Binding-site contacts:
Ligand atom O2B contacts residue THR48 of chain 1.D at 3.1 Å (h-bond).
Ligand atom PB contacts residue MG1 of chain 1.Q at 3.1 Å.
Ligand atom O2B contacts residue MG1 of chain 1.Q at 1.9 Å.
Ligand atom C5 contacts residue TYR163 of chain 1.D at 3.8 Å (hydrophobic).
Ligand atom C2 contacts residue PRO4 of chain 1.D at 3.5 Å (hydrophobic).
Ligand atom N1 contacts residue PRO4 of chain 1.D at 3.5 Å.
Ligand atom O3A contacts residue LEU45 of chain 1.D at 3.6 Å (h-bond).
Ligand atom O1A contacts residue MG1 of chain 1.Q at 3.7 Å.
Ligand atom O3B contacts residue MG1 of chain 1.Q at 3.3 Å.
Ligand atom N6 contacts residue ILE11 of chain 1.D at 3.2 Å (h-bond).
Ligand atom O4' contacts residue PRO199 of chain 1.D at 3.8 Å.
Ligand atom O2A contacts residue ARG200 of chain 1.D at 3.1 Å (salt-bridge).
Ligand atom C6 contacts residue TYR163 of chain 1.D at 3.5 Å (hydrophobic).
Ligand atom PB contacts residue GLY44 of chain 1.D at 3.4 Å.
Ligand atom S1G contacts residue GLY44 of chain 1.D at 3.7 Å.
Ligand atom N9 contacts residue PRO199 of chain 1.D at 3.6 Å.
Ligand atom S1G contacts residue PRO43 of chain 1.D at 3.4 Å.
Ligand atom O3G contacts residue ARG200 of chain 1.D at 3.2 Å (salt-bridge).
Ligand atom O2G contacts residue MG1 of chain 1.Q at 1.9 Å.
Ligand atom O1B contacts residue GLY44 of chain 1.D at 2.9 Å (h-bond).
Ligand atom O3A contacts residue GLY44 of chain 1.D at 3.4 Å.
Ligand atom O3A contacts residue GLY46 of chain 1.D at 3.3 Å (h-bond).
Ligand atom PG contacts residue MG1 of chain 1.Q at 3.1 Å.
Ligand atom O1B contacts residue LEU45 of chain 1.D at 3.0 Å (h-bond).
Ligand atom O3B contacts residue GLY44 of chain 1.D at 3.0 Å (h-bond).
Ligand atom N7 contacts residue TYR163 of chain 1.D at 3.4 Å (h-bond).
Ligand atom PA contacts residue MG1 of chain 1.Q at 3.5 Å.
Ligand atom O1B contacts residue LYS47 of chain 1.D at 3.6 Å.
Ligand atom O3G contacts residue ARG153 of chain 1.C at 3.4 Å (salt-bridge).
Ligand atom O1A contacts residue THR49 of chain 1.D at 3.3 Å (h-bond).
Ligand atom O1A contacts residue GLY46 of chain 1.D at 3.4 Å.
Ligand atom O1B contacts residue GLY46 of chain 1.D at 3.5 Å (h-bond).
Ligand atom S1G contacts residue LYS47 of chain 1.D at 3.6 Å.
Ligand atom O3' contacts residue ARG3 of chain 1.D at 3.4 Å (salt-bridge).
Ligand atom O1A contacts residue THR48 of chain 1.D at 3.5 Å.
Ligand atom N6 contacts residue TYR163 of chain 1.D at 2.7 Å (h-bond).
Ligand atom O2A contacts residue MG1 of chain 1.Q at 2.5 Å.
Ligand atom N6 contacts residue TYR10 of chain 1.D at 3.6 Å.
Ligand atom O3B contacts residue ARG200 of chain 1.D at 3.2 Å (salt-bridge).
Ligand atom C8 contacts residue PRO199 of chain 1.D at 3.7 Å (hydrophobic).

Sequence of chain 1.D:
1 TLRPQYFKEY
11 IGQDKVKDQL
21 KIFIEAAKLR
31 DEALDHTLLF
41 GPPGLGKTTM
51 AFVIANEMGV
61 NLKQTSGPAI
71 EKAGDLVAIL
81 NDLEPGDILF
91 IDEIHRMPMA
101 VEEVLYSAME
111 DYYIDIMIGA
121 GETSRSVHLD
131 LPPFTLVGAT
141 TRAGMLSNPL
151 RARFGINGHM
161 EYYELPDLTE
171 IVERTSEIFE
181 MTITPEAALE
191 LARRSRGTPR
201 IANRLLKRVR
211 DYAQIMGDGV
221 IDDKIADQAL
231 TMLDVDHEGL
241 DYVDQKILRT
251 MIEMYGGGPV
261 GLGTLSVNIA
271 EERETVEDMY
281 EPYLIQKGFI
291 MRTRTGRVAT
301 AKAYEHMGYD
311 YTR

This small molecule binds to this protein.
Small molecule (SMILES): Nc1ncnc2c1ncn2[C@@H]1O[C@H](COP(=O)(O)OP(=O)(O)OP(O)(O)=S)[C@@H](O)[C@H]1O

Sequence of chain 1.C:
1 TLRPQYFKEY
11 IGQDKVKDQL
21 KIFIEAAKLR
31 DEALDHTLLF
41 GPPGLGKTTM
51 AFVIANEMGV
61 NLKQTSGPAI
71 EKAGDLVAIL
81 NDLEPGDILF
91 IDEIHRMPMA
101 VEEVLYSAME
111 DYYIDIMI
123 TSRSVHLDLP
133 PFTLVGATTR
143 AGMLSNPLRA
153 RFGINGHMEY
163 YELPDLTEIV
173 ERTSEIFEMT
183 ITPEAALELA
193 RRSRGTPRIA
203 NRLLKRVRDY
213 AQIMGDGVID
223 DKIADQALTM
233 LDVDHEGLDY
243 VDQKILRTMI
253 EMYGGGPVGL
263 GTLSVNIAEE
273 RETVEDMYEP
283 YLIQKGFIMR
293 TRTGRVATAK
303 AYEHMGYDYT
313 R